Binding-site contacts:
Ligand atom C7 contacts residue ASN1131 of chain 1.A at 3.2 Å.
Ligand atom O7 contacts residue ASN1131 of chain 1.A at 3.2 Å (h-bond).
Ligand atom C5 contacts residue ASN1131 of chain 1.A at 3.7 Å.
Ligand atom C1 contacts residue ASN1131 of chain 1.A at 1.4 Å.
Ligand atom C2 contacts residue ASN1131 of chain 1.A at 2.5 Å.
Ligand atom O5 contacts residue ASN1131 of chain 1.A at 2.4 Å (h-bond).
Ligand atom C3 contacts residue ASN1131 of chain 1.A at 3.8 Å.
Ligand atom C4 contacts residue ASN1131 of chain 1.A at 4.2 Å.
Ligand atom C8 contacts residue ASN1131 of chain 1.A at 4.4 Å.
Ligand atom O6 contacts residue ASN1131 of chain 1.A at 4.5 Å.
Ligand atom N2 contacts residue ASN1131 of chain 1.A at 2.9 Å (h-bond).

Sequence of chain 1.A:
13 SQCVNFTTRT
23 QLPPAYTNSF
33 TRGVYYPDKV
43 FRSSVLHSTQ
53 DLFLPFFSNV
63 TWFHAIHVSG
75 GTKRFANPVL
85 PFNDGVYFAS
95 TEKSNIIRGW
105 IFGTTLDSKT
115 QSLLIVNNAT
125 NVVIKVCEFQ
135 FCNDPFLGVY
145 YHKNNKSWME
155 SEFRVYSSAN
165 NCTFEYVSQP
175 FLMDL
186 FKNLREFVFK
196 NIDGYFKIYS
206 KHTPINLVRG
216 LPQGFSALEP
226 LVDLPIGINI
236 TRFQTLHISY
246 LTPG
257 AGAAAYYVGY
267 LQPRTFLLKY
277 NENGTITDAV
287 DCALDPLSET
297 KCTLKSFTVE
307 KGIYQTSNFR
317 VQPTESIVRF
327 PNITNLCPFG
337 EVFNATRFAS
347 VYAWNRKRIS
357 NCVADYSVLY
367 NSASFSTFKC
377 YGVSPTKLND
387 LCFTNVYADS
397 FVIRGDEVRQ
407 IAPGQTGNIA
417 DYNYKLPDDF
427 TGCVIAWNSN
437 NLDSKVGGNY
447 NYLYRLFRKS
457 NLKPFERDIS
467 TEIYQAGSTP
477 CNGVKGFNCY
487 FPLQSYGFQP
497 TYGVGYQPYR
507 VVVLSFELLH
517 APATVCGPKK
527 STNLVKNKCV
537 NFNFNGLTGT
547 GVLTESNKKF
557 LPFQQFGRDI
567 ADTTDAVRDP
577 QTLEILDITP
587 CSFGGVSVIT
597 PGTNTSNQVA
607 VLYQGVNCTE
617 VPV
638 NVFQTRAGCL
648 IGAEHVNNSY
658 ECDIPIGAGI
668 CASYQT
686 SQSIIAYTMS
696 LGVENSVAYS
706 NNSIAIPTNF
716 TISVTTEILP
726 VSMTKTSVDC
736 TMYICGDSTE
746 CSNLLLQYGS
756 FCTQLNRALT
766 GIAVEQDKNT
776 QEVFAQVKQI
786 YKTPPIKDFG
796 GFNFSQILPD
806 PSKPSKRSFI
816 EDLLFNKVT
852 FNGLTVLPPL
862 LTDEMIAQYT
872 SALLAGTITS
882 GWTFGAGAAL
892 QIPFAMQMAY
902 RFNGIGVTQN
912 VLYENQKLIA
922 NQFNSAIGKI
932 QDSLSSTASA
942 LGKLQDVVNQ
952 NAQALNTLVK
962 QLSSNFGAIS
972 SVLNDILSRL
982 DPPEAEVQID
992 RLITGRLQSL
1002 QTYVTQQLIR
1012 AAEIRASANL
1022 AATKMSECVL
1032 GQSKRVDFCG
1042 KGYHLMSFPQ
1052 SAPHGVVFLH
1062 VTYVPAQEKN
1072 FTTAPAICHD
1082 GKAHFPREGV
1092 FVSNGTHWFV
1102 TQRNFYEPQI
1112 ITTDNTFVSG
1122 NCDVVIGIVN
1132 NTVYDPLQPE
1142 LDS

A protein and the small-molecule ligand that binds it are described below.
Small molecule (SMILES): CC(=O)N[C@H]1[C@H](O[C@H]2[C@H](O)[C@@H](NC(C)=O)CO[C@@H]2CO)O[C@H](CO)[C@@H](O)[C@@H]1O